Binding-site contacts:
Ligand atom O7 contacts residue ASN120 of chain 8.A at 4.0 Å.
Ligand atom C7 contacts residue ASN121 of chain 8.A at 3.5 Å.
Ligand atom C4 contacts residue ASN121 of chain 8.A at 4.2 Å.
Ligand atom C8 contacts residue ASN120 of chain 8.A at 3.3 Å.
Ligand atom C2 contacts residue ASN121 of chain 8.A at 2.5 Å.
Ligand atom C1 contacts residue ASN121 of chain 8.A at 1.5 Å.
Ligand atom C3 contacts residue ASN121 of chain 8.A at 3.9 Å.
Ligand atom C5 contacts residue ASN121 of chain 8.A at 3.7 Å.
Ligand atom N2 contacts residue ASN121 of chain 8.A at 2.9 Å (h-bond).
Ligand atom O5 contacts residue ASN121 of chain 8.A at 2.4 Å (h-bond).
Ligand atom C7 contacts residue ASN120 of chain 8.A at 4.1 Å.
Ligand atom O7 contacts residue ASN121 of chain 8.A at 3.7 Å.

Sequence of chain 8.A:
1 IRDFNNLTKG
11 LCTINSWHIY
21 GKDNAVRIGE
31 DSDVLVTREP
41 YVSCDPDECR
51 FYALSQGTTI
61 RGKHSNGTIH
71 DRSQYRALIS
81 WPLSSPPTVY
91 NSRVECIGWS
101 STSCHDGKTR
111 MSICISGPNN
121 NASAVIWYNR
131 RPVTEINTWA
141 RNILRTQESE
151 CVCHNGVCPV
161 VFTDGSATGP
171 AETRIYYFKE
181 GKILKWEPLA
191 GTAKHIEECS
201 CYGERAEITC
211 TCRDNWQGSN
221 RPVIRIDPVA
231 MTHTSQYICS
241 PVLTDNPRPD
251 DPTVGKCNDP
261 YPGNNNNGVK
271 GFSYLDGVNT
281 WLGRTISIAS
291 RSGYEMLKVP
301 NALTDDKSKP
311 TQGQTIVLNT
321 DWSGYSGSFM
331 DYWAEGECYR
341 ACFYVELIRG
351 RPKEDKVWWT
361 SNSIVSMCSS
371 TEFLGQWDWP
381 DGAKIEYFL

This small molecule binds to this protein.
Small molecule (SMILES): CC(=O)N[C@H]1[C@H](O[C@H]2[C@H](O)[C@@H](NC(C)=O)CO[C@@H]2CO)O[C@H](CO)[C@@H](O[C@@H]2O[C@H](CO)[C@@H](O)[C@H](O[C@H]3O[C@H](CO)[C@@H](O)[C@H](O)[C@@H]3O[C@H]3O[C@H](CO)[C@@H](O)[C@H](O)[C@@H]3O[C@H]3O[C@H](CO)[C@@H](O)[C@H](O)[C@@H]3O)[C@@H]2O)[C@@H]1O